Sequence of chain 1.B:
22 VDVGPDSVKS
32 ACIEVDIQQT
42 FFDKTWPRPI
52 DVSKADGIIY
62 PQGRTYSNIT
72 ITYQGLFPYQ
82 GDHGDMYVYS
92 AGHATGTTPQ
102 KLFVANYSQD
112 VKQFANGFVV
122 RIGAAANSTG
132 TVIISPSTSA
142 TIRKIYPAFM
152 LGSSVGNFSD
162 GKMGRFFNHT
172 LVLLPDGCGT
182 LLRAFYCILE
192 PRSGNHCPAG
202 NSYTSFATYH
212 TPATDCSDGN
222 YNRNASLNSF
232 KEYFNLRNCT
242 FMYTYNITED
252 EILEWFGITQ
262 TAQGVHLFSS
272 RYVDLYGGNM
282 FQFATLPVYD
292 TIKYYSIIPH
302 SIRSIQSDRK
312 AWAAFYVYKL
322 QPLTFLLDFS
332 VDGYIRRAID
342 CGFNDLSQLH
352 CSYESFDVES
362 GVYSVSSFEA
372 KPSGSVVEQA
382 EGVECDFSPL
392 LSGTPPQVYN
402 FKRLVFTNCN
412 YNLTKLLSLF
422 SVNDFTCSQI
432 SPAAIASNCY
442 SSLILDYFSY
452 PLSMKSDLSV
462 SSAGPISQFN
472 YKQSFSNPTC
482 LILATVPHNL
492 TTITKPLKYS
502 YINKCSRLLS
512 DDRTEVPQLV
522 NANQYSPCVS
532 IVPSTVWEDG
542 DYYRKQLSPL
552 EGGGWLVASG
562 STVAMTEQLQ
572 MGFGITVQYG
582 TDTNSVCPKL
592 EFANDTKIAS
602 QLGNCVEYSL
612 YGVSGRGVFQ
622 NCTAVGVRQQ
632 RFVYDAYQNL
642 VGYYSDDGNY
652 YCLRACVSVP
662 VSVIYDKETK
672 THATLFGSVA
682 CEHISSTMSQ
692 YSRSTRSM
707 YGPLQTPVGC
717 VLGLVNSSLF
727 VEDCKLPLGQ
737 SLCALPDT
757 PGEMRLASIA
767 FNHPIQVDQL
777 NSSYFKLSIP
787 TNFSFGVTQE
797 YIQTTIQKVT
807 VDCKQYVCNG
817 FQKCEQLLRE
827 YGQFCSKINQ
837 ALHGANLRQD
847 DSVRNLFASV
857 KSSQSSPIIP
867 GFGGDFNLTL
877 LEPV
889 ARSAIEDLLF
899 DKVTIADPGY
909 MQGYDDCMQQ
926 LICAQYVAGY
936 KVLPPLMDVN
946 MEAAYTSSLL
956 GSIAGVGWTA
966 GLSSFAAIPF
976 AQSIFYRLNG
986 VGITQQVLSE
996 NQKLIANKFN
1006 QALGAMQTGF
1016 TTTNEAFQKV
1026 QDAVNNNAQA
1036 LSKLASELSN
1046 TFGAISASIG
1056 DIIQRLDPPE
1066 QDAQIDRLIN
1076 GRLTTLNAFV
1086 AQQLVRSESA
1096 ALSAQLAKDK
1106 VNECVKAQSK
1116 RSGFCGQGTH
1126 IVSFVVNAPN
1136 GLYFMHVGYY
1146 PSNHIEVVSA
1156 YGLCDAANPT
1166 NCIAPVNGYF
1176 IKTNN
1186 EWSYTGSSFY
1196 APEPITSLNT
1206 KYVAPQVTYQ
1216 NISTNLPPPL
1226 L

The small molecule below binds the protein below.
Small molecule (SMILES): CC(=O)N[C@@H]1[C@@H](O)[C@H](O)[C@@H](CO)O[C@H]1O

Binding-site contacts:
Ligand atom C8 contacts residue ARG238 of chain 1.B at 4.5 Å.
Ligand atom O7 contacts residue ASN239 of chain 1.B at 4.1 Å.
Ligand atom C5 contacts residue ASN239 of chain 1.B at 3.7 Å.
Ligand atom C4 contacts residue ASN239 of chain 1.B at 4.2 Å.
Ligand atom C1 contacts residue ASN239 of chain 1.B at 1.5 Å.
Ligand atom C8 contacts residue ASN239 of chain 1.B at 4.5 Å.
Ligand atom C7 contacts residue ARG238 of chain 1.B at 3.9 Å.
Ligand atom C2 contacts residue ASN239 of chain 1.B at 2.4 Å.
Ligand atom C7 contacts residue ASN239 of chain 1.B at 3.8 Å.
Ligand atom N2 contacts residue ASN239 of chain 1.B at 3.0 Å (h-bond).
Ligand atom C3 contacts residue ASN239 of chain 1.B at 3.8 Å.
Ligand atom O5 contacts residue ASN239 of chain 1.B at 2.3 Å (h-bond).
Ligand atom O7 contacts residue ARG238 of chain 1.B at 3.1 Å.